Binding-site contacts:
Ligand atom O3 contacts residue GLY1 of chain 1.A at 2.8 Å (h-bond).
Ligand atom O1 contacts residue TYR78 of chain 1.A at 3.6 Å.
Ligand atom O6 contacts residue TYR122 of chain 1.A at 3.0 Å (h-bond).
Ligand atom O2 contacts residue TYR122 of chain 1.A at 4.0 Å.
Ligand atom C5 contacts residue ASP125 of chain 1.A at 3.8 Å.
Ligand atom O2 contacts residue GLY1 of chain 1.A at 3.5 Å.
Ligand atom C4 contacts residue GLY121 of chain 1.A at 4.1 Å.
Ligand atom C5 contacts residue TYR122 of chain 1.A at 3.9 Å (hydrophobic).
Ligand atom C2 contacts residue GLY1 of chain 1.A at 4.4 Å.
Ligand atom C2 contacts residue GLY121 of chain 1.A at 4.3 Å.
Ligand atom C3 contacts residue TYR78 of chain 1.A at 4.0 Å (hydrophobic).
Ligand atom O4 contacts residue ASP125 of chain 1.A at 2.8 Å (salt-bridge).
Ligand atom C6 contacts residue ASP125 of chain 1.A at 3.1 Å.
Ligand atom C1 contacts residue TYR122 of chain 1.A at 3.5 Å (hydrophobic).
Ligand atom C7 contacts residue TYR78 of chain 1.A at 3.3 Å (hydrophobic).
Ligand atom O6 contacts residue GLY121 of chain 1.A at 3.5 Å.
Ligand atom O6 contacts residue VAL80 of chain 1.A at 4.3 Å.
Ligand atom O1 contacts residue TYR122 of chain 1.A at 4.3 Å.
Ligand atom O4 contacts residue GLY1 of chain 1.A at 4.0 Å.
Ligand atom O5 contacts residue GLY121 of chain 1.A at 3.9 Å.
Ligand atom O5 contacts residue TYR122 of chain 1.A at 3.0 Å (h-bond).
Ligand atom O2 contacts residue GLY121 of chain 1.A at 3.2 Å.
Ligand atom C3 contacts residue GLY1 of chain 1.A at 3.8 Å.
Ligand atom O4 contacts residue TYR78 of chain 1.A at 3.4 Å.
Ligand atom C6 contacts residue TYR78 of chain 1.A at 3.9 Å (hydrophobic).
Ligand atom C4 contacts residue TYR78 of chain 1.A at 4.1 Å (hydrophobic).
Ligand atom C5 contacts residue GLY121 of chain 1.A at 4.4 Å.
Ligand atom C4 contacts residue ASP125 of chain 1.A at 3.5 Å.
Ligand atom C6 contacts residue TRP123 of chain 1.A at 3.8 Å (hydrophobic).
Ligand atom C4 contacts residue GLY1 of chain 1.A at 3.8 Å.
Ligand atom C7 contacts residue TYR122 of chain 1.A at 3.9 Å (hydrophobic).
Ligand atom C6 contacts residue VAL80 of chain 1.A at 4.1 Å (hydrophobic).
Ligand atom C6 contacts residue TYR122 of chain 1.A at 3.8 Å (hydrophobic).
Ligand atom O6 contacts residue TRP123 of chain 1.A at 2.9 Å (h-bond).
Ligand atom C5 contacts residue TYR78 of chain 1.A at 3.8 Å (hydrophobic).
Ligand atom C4 contacts residue TYR122 of chain 1.A at 4.5 Å (hydrophobic).
Ligand atom O6 contacts residue ASP125 of chain 1.A at 2.8 Å (salt-bridge).
Ligand atom O2 contacts residue PHE47 of chain 1.A at 3.4 Å.

The protein below binds the small molecule below.
Small molecule (SMILES): CO[C@H]1O[C@H](CO)[C@@H](O)[C@H](O)[C@@H]1O

Sequence of chain 1.A:
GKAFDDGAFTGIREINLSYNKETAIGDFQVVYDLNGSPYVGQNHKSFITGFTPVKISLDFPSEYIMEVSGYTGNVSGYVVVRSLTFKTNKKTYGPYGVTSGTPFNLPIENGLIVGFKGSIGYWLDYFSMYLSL